Binding-site contacts:
Ligand atom C8 contacts residue ASN874 of chain 1.A at 4.1 Å.
Ligand atom C3 contacts residue ASN874 of chain 1.A at 3.8 Å.
Ligand atom N2 contacts residue ASN874 of chain 1.A at 2.8 Å (h-bond).
Ligand atom O7 contacts residue ASN321 of chain 1.A at 3.5 Å (h-bond).
Ligand atom C5 contacts residue ASN874 of chain 1.A at 3.6 Å.
Ligand atom C8 contacts residue GLY320 of chain 1.A at 3.4 Å.
Ligand atom O5 contacts residue ASN874 of chain 1.A at 2.3 Å (h-bond).
Ligand atom C2 contacts residue ASN874 of chain 1.A at 2.4 Å.
Ligand atom C1 contacts residue ASN874 of chain 1.A at 1.4 Å.
Ligand atom O7 contacts residue GLU317 of chain 1.A at 4.2 Å.
Ligand atom C7 contacts residue GLY320 of chain 1.A at 3.9 Å.
Ligand atom C7 contacts residue ASN321 of chain 1.A at 3.8 Å.
Ligand atom O7 contacts residue ASN874 of chain 1.A at 2.8 Å (h-bond).
Ligand atom C8 contacts residue ASN321 of chain 1.A at 3.4 Å.
Ligand atom C4 contacts residue ASN874 of chain 1.A at 4.2 Å.
Ligand atom O7 contacts residue GLY320 of chain 1.A at 3.7 Å.
Ligand atom C8 contacts residue GLN872 of chain 1.A at 4.3 Å.
Ligand atom C7 contacts residue ASN874 of chain 1.A at 3.0 Å.

Sequence of chain 1.A:
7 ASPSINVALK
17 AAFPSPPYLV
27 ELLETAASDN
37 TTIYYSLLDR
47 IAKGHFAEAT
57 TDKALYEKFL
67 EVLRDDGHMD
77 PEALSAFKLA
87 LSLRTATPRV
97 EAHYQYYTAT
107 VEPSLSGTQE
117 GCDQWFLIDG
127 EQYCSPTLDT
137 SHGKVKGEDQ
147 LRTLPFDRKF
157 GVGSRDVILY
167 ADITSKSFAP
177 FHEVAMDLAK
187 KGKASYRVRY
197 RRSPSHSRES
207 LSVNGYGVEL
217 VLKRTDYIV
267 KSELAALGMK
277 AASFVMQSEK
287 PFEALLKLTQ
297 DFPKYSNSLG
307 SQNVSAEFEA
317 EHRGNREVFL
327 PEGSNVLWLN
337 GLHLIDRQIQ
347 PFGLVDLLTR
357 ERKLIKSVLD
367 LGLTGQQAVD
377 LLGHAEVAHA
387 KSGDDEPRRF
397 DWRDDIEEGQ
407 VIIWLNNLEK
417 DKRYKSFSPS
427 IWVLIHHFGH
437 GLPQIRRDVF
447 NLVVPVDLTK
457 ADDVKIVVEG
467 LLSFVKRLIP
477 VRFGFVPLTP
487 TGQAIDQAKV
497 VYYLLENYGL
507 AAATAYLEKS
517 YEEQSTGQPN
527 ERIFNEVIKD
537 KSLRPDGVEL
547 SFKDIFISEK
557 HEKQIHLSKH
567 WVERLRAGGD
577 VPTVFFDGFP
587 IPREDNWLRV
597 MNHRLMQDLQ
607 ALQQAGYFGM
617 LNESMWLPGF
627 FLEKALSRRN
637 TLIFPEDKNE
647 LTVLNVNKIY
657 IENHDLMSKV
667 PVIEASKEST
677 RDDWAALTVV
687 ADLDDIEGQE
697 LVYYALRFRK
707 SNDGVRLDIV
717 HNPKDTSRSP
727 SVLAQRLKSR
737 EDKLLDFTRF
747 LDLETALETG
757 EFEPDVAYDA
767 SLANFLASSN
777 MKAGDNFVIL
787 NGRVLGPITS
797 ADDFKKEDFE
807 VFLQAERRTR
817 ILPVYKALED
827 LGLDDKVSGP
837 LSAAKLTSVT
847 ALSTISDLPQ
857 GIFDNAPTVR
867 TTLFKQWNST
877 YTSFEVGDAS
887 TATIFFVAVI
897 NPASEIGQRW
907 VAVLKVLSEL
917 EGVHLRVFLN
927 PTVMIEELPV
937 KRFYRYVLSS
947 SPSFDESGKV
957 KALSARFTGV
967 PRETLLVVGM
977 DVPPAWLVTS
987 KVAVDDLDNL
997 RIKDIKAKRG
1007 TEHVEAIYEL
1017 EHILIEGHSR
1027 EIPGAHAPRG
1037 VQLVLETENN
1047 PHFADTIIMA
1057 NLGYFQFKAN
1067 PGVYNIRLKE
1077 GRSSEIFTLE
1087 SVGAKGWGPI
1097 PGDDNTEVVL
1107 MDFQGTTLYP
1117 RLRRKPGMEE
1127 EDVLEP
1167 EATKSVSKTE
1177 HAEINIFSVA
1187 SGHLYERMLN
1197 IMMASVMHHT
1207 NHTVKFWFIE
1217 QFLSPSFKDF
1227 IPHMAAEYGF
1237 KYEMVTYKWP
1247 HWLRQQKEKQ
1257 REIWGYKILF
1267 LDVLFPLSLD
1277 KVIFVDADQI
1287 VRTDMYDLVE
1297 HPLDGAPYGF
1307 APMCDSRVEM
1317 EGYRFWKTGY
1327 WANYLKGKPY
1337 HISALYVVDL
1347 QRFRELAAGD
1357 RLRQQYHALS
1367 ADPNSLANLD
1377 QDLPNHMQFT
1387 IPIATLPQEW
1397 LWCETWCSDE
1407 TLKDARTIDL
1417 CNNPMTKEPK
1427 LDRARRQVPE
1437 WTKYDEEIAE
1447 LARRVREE

This small molecule binds to this protein.
Small molecule (SMILES): CC(=O)N[C@H]1[C@H](O[C@H]2[C@H](O)[C@@H](NC(C)=O)CO[C@@H]2CO)O[C@H](CO)[C@@H](O[C@@H]2O[C@H](CO)[C@@H](O)[C@H](O)[C@@H]2O)[C@@H]1O